Binding-site contacts:
Ligand atom N2 contacts residue ASN214 of chain 1.C at 2.9 Å (h-bond).
Ligand atom C5 contacts residue ASN214 of chain 1.C at 3.7 Å.
Ligand atom C7 contacts residue ASN214 of chain 1.C at 3.4 Å.
Ligand atom C3 contacts residue ASN214 of chain 1.C at 3.8 Å.
Ligand atom O7 contacts residue ASN214 of chain 1.C at 3.5 Å (h-bond).
Ligand atom C4 contacts residue ASN214 of chain 1.C at 4.2 Å.
Ligand atom O7 contacts residue HIS190 of chain 1.C at 4.4 Å.
Ligand atom C1 contacts residue ASN214 of chain 1.C at 1.4 Å.
Ligand atom C8 contacts residue ASN214 of chain 1.C at 4.5 Å.
Ligand atom O5 contacts residue ASN214 of chain 1.C at 2.4 Å (h-bond).
Ligand atom C8 contacts residue HIS190 of chain 1.C at 4.5 Å.
Ligand atom C2 contacts residue ASN214 of chain 1.C at 2.5 Å.

Sequence of chain 1.C:
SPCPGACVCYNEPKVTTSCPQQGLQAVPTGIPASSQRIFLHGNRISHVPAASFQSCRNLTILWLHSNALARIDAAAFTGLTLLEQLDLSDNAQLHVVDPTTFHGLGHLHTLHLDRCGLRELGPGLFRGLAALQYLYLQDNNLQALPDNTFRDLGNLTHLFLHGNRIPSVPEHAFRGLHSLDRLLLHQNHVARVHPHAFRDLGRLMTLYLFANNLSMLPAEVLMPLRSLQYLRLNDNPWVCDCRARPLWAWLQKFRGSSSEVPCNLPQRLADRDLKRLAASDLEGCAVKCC

A small-molecule ligand and the protein it binds are described below.
Small molecule (SMILES): CC(=O)N[C@@H]1[C@@H](O)[C@H](O)[C@@H](CO)O[C@H]1O